This protein binds this small molecule.
Small molecule (SMILES): COc1cc2ncnc(Nc3cnc(OCCC4CC4)nc3)c2cc1OCC1CCNCC1

Binding-site contacts:
Ligand atom N2 contacts residue MET106 of chain 1.A at 2.9 Å (h-bond).
Ligand atom C7 contacts residue LEU25 of chain 1.A at 3.7 Å (hydrophobic).
Ligand atom C23 contacts residue LEU176 of chain 1.A at 3.9 Å (hydrophobic).
Ligand atom O2 contacts residue LEU103 of chain 1.A at 3.5 Å.
Ligand atom N2 contacts residue PRO104 of chain 1.A at 3.9 Å.
Ligand atom N5 contacts residue LEU103 of chain 1.A at 3.5 Å.
Ligand atom C2 contacts residue MET106 of chain 1.A at 3.1 Å (hydrophobic).
Ligand atom N3 contacts residue VAL33 of chain 1.A at 4.0 Å.
Ligand atom N4 contacts residue LEU103 of chain 1.A at 3.7 Å.
Ligand atom C14 contacts residue MET106 of chain 1.A at 3.6 Å (hydrophobic).
Ligand atom C1 contacts residue LEU25 of chain 1.A at 3.8 Å (hydrophobic).
Ligand atom C12 contacts residue GLY26 of chain 1.A at 3.9 Å.
Ligand atom C18 contacts residue ALA172 of chain 1.A at 3.7 Å (hydrophobic).
Ligand atom C17 contacts residue ASP173 of chain 1.A at 3.5 Å.
Ligand atom C23 contacts residue PHE174 of chain 1.A at 3.3 Å (hydrophobic).
Ligand atom N2 contacts residue ALA49 of chain 1.A at 3.7 Å.
Ligand atom N1 contacts residue ALA49 of chain 1.A at 3.5 Å.
Ligand atom C14 contacts residue ALA49 of chain 1.A at 3.2 Å (hydrophobic).
Ligand atom C12 contacts residue LEU25 of chain 1.A at 3.4 Å (hydrophobic).
Ligand atom C13 contacts residue MET162 of chain 1.A at 3.6 Å (hydrophobic).
Ligand atom N5 contacts residue ASP173 of chain 1.A at 3.3 Å (salt-bridge).
Ligand atom C5 contacts residue MET162 of chain 1.A at 3.9 Å (hydrophobic).
Ligand atom N2 contacts residue PHE105 of chain 1.A at 3.9 Å.
Ligand atom N4 contacts residue LYS51 of chain 1.A at 3.8 Å.
Ligand atom N3 contacts residue MET162 of chain 1.A at 3.3 Å.
Ligand atom N5 contacts residue ALA172 of chain 1.A at 3.5 Å.
Ligand atom O1 contacts residue LEU25 of chain 1.A at 3.8 Å.
Ligand atom C4 contacts residue MET162 of chain 1.A at 3.7 Å (hydrophobic).
Ligand atom O2 contacts residue ASP173 of chain 1.A at 3.3 Å (salt-bridge).
Ligand atom C6 contacts residue LEU25 of chain 1.A at 3.8 Å (hydrophobic).
Ligand atom C19 contacts residue ASP173 of chain 1.A at 3.8 Å.
Ligand atom C3 contacts residue MET106 of chain 1.A at 3.9 Å (hydrophobic).
Ligand atom C contacts residue MET106 of chain 1.A at 3.3 Å (hydrophobic).
Ligand atom C14 contacts residue PRO104 of chain 1.A at 3.4 Å (hydrophobic).
Ligand atom C22 contacts residue PHE174 of chain 1.A at 3.7 Å (hydrophobic).
Ligand atom C17 contacts residue LEU103 of chain 1.A at 3.6 Å (hydrophobic).
Ligand atom C10 contacts residue ASP110 of chain 1.A at 3.9 Å.
Ligand atom C1 contacts residue MET106 of chain 1.A at 3.9 Å (hydrophobic).
Ligand atom C15 contacts residue MET162 of chain 1.A at 3.9 Å (hydrophobic).
Ligand atom N4 contacts residue ASP173 of chain 1.A at 3.9 Å.

Sequence of chain 1.A:
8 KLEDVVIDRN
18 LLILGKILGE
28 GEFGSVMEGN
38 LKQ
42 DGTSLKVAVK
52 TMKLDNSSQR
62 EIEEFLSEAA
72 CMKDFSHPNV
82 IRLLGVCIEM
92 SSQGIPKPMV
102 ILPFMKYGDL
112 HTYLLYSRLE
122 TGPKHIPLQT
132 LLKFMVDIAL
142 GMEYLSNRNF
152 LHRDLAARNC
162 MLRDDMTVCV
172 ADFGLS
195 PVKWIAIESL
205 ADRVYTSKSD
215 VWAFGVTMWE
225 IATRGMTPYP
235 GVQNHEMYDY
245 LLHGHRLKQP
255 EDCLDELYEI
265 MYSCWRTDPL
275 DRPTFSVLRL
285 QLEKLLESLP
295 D